Binding-site contacts:
Ligand atom O5 contacts residue ASN259 of chain 49.K at 2.4 Å (h-bond).
Ligand atom C5 contacts residue LYS181 of chain 49.J at 3.5 Å.
Ligand atom N2 contacts residue THR116 of chain 49.J at 3.0 Å (h-bond).
Ligand atom N2 contacts residue ASN259 of chain 49.K at 2.9 Å (h-bond).
Ligand atom C8 contacts residue ASN259 of chain 49.K at 4.4 Å.
Ligand atom C3 contacts residue THR116 of chain 49.J at 4.0 Å.
Ligand atom C6 contacts residue LYS181 of chain 49.J at 4.2 Å.
Ligand atom O6 contacts residue LYS181 of chain 49.J at 4.3 Å.
Ligand atom C8 contacts residue THR116 of chain 49.J at 3.8 Å.
Ligand atom C3 contacts residue LYS181 of chain 49.J at 4.4 Å.
Ligand atom C5 contacts residue ASN259 of chain 49.K at 3.7 Å.
Ligand atom C2 contacts residue THR116 of chain 49.J at 3.8 Å.
Ligand atom C1 contacts residue ASN259 of chain 49.K at 1.4 Å.
Ligand atom O7 contacts residue ASN259 of chain 49.K at 3.0 Å (h-bond).
Ligand atom C4 contacts residue ASN259 of chain 49.K at 4.2 Å.
Ligand atom O3 contacts residue THR116 of chain 49.J at 4.4 Å.
Ligand atom O4 contacts residue LYS181 of chain 49.J at 4.0 Å.
Ligand atom C7 contacts residue THR116 of chain 49.J at 3.8 Å.
Ligand atom C3 contacts residue ASN259 of chain 49.K at 3.8 Å.
Ligand atom C1 contacts residue THR116 of chain 49.J at 4.0 Å.
Ligand atom C2 contacts residue ASN259 of chain 49.K at 2.5 Å.
Ligand atom O5 contacts residue LYS181 of chain 49.J at 4.4 Å.
Ligand atom C4 contacts residue LYS181 of chain 49.J at 4.2 Å.
Ligand atom C7 contacts residue ASN259 of chain 49.K at 3.2 Å.

Sequence of chain 49.J:
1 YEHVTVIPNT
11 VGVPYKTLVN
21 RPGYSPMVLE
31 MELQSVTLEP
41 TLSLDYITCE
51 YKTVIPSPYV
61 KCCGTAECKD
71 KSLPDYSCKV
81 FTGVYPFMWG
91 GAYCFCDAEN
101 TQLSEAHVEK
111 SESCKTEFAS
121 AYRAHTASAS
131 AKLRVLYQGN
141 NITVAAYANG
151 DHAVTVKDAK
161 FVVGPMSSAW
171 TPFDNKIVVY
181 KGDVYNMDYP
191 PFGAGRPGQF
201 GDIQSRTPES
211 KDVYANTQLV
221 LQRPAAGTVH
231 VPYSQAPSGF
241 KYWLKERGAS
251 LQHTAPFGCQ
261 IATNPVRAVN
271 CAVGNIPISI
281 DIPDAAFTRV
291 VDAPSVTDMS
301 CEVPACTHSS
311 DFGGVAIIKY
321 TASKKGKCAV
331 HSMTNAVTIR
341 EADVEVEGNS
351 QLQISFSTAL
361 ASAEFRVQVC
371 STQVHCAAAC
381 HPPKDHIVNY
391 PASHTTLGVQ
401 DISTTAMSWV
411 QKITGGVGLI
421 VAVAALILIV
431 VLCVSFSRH

Sequence of chain 49.K:
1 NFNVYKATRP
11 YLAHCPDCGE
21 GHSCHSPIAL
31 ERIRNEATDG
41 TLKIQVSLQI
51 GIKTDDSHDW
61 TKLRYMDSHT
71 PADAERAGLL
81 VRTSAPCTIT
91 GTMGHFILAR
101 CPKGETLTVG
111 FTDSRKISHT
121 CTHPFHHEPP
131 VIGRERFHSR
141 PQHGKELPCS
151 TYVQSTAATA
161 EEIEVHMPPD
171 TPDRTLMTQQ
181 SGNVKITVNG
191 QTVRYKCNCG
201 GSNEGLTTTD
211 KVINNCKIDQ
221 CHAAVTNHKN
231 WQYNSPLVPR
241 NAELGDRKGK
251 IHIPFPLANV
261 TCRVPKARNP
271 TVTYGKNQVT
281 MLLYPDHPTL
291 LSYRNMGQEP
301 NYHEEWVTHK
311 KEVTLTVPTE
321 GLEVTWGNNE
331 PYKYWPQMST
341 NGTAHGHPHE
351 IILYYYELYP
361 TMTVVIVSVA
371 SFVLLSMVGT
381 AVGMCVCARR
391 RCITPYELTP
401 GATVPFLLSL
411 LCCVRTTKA

This protein binds this small molecule.
Small molecule (SMILES): CC(=O)N[C@@H]1[C@@H](O)[C@H](O)[C@@H](CO)O[C@H]1O